Sequence of chain 1.Z:
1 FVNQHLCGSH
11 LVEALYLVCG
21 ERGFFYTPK

Sequence of chain 1.HA:
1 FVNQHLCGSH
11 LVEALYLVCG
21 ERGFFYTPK

Sequence of chain 1.JA:
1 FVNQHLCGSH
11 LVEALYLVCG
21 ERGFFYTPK

Sequence of chain 1.GA:
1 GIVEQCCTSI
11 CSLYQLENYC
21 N

The protein below binds the small molecule below.
Small molecule (SMILES): Oc1cccc(O)c1

Binding-site contacts:
Ligand atom O1 contacts residue SER9 of chain 1.GA at 3.6 Å.
Ligand atom C1 contacts residue HIS5 of chain 1.JA at 4.2 Å.
Ligand atom C5 contacts residue HIS5 of chain 1.JA at 4.3 Å.
Ligand atom C6 contacts residue CYS6 of chain 1.GA at 3.2 Å (hydrophobic).
Ligand atom C2 contacts residue LEU11 of chain 1.HA at 4.2 Å (hydrophobic).
Ligand atom O1 contacts residue ILE10 of chain 1.GA at 3.5 Å.
Ligand atom C6 contacts residue VAL2 of chain 1.JA at 4.5 Å (hydrophobic).
Ligand atom C3 contacts residue LEU11 of chain 1.HA at 4.3 Å (hydrophobic).
Ligand atom O3 contacts residue LEU17 of chain 1.Z at 3.7 Å.
Ligand atom C6 contacts residue CYS7 of chain 1.HA at 3.9 Å (hydrophobic).
Ligand atom C4 contacts residue HIS5 of chain 1.JA at 3.8 Å.
Ligand atom C5 contacts residue LEU11 of chain 1.HA at 3.6 Å (hydrophobic).
Ligand atom C2 contacts residue HIS5 of chain 1.JA at 3.7 Å.
Ligand atom C3 contacts residue CYS11 of chain 1.GA at 4.5 Å (hydrophobic).
Ligand atom C5 contacts residue CYS7 of chain 1.HA at 3.9 Å (hydrophobic).
Ligand atom C2 contacts residue LEU16 of chain 1.GA at 4.3 Å (hydrophobic).
Ligand atom C3 contacts residue HIS5 of chain 1.JA at 3.3 Å.
Ligand atom C5 contacts residue CYS6 of chain 1.GA at 4.5 Å (hydrophobic).
Ligand atom C6 contacts residue HIS5 of chain 1.JA at 4.4 Å.
Ligand atom O1 contacts residue LEU11 of chain 1.HA at 4.4 Å.
Ligand atom C5 contacts residue LEU6 of chain 1.JA at 3.9 Å (hydrophobic).
Ligand atom C1 contacts residue CYS6 of chain 1.GA at 3.2 Å (hydrophobic).
Ligand atom C2 contacts residue CYS11 of chain 1.GA at 3.5 Å (hydrophobic).
Ligand atom O3 contacts residue LEU16 of chain 1.GA at 3.9 Å.
Ligand atom C3 contacts residue LEU16 of chain 1.GA at 4.2 Å (hydrophobic).
Ligand atom O3 contacts residue CYS11 of chain 1.GA at 4.4 Å.
Ligand atom C1 contacts residue CYS11 of chain 1.GA at 3.9 Å (hydrophobic).
Ligand atom C3 contacts residue ALA14 of chain 1.HA at 4.3 Å (hydrophobic).
Ligand atom O1 contacts residue CYS11 of chain 1.GA at 2.8 Å (h-bond).
Ligand atom O1 contacts residue CYS6 of chain 1.GA at 2.5 Å (h-bond).
Ligand atom C1 contacts residue LEU11 of chain 1.HA at 3.8 Å (hydrophobic).
Ligand atom C5 contacts residue HIS10 of chain 1.HA at 4.0 Å.
Ligand atom O3 contacts residue HIS5 of chain 1.JA at 3.2 Å (h-bond).
Ligand atom O1 contacts residue VAL2 of chain 1.JA at 4.0 Å.
Ligand atom C4 contacts residue LEU11 of chain 1.HA at 3.9 Å (hydrophobic).
Ligand atom C4 contacts residue HIS10 of chain 1.HA at 3.9 Å.
Ligand atom C2 contacts residue ILE10 of chain 1.GA at 4.3 Å (hydrophobic).
Ligand atom O3 contacts residue ALA14 of chain 1.HA at 3.5 Å.
Ligand atom C6 contacts residue LEU11 of chain 1.HA at 3.5 Å (hydrophobic).